The small molecule below binds the protein below.
Small molecule (SMILES): CC(=O)N[C@@H](Cc1cc(F)cc(F)c1)[C@H](O)CN[C@H]1C[C@H](C2CC2)Oc2ccc(CC(C)(C)C)cc21

Binding-site contacts:
Ligand atom C12 contacts residue THR247 of chain 1.A at 3.7 Å.
Ligand atom C9 contacts residue ILE134 of chain 1.A at 3.8 Å (hydrophobic).
Ligand atom O32 contacts residue SER51 of chain 1.A at 3.6 Å.
Ligand atom C9 contacts residue ASP48 of chain 1.A at 3.4 Å.
Ligand atom O36 contacts residue TYR87 of chain 1.A at 3.4 Å.
Ligand atom O17 contacts residue THR88 of chain 1.A at 3.5 Å (h-bond).
Ligand atom O32 contacts residue TYR87 of chain 1.A at 3.6 Å.
Ligand atom O32 contacts residue ASP48 of chain 1.A at 2.5 Å (salt-bridge).
Ligand atom F7 contacts residue GLY90 of chain 1.A at 3.7 Å.
Ligand atom C11 contacts residue ASP48 of chain 1.A at 3.5 Å.
Ligand atom C14 contacts residue GLY50 of chain 1.A at 3.3 Å.
Ligand atom C12 contacts residue ASP244 of chain 1.A at 3.4 Å.
Ligand atom C19 contacts residue ASP244 of chain 1.A at 3.3 Å.
Ligand atom F8 contacts residue TRP131 of chain 1.A at 3.4 Å.
Ligand atom C1 contacts residue TYR87 of chain 1.A at 3.5 Å (hydrophobic).
Ligand atom C28 contacts residue TYR214 of chain 1.A at 3.8 Å (hydrophobic).
Ligand atom N13 contacts residue ASP244 of chain 1.A at 2.8 Å (salt-bridge).
Ligand atom O32 contacts residue GLY50 of chain 1.A at 3.2 Å (h-bond).
Ligand atom C14 contacts residue ASP244 of chain 1.A at 3.6 Å.
Ligand atom C10 contacts residue TYR87 of chain 1.A at 3.7 Å (hydrophobic).
Ligand atom C6 contacts residue PHE124 of chain 1.A at 3.7 Å (hydrophobic).
Ligand atom C24 contacts residue TYR87 of chain 1.A at 3.6 Å (hydrophobic).
Ligand atom O36 contacts residue THR88 of chain 1.A at 3.2 Å (h-bond).
Ligand atom C10 contacts residue GLY246 of chain 1.A at 3.6 Å.
Ligand atom C31 contacts residue LYS240 of chain 1.A at 3.6 Å.
Ligand atom C16 contacts residue THR88 of chain 1.A at 3.8 Å.
Ligand atom C3 contacts residue GLY246 of chain 1.A at 3.7 Å.
Ligand atom C24 contacts residue PRO86 of chain 1.A at 3.5 Å (hydrophobic).
Ligand atom N33 contacts residue GLY246 of chain 1.A at 2.9 Å (h-bond).
Ligand atom C29 contacts residue ILE242 of chain 1.A at 3.8 Å (hydrophobic).
Ligand atom C26 contacts residue VAL85 of chain 1.A at 3.7 Å (hydrophobic).
Ligand atom N13 contacts residue GLY50 of chain 1.A at 3.0 Å (h-bond).
Ligand atom C31 contacts residue THR345 of chain 1.A at 3.8 Å.
Ligand atom C15 contacts residue GLY50 of chain 1.A at 3.8 Å.
Ligand atom C30 contacts residue LYS240 of chain 1.A at 3.3 Å.
Ligand atom C20 contacts residue GLY50 of chain 1.A at 3.4 Å.
Ligand atom F7 contacts residue PHE124 of chain 1.A at 3.2 Å.
Ligand atom C22 contacts residue PRO86 of chain 1.A at 3.7 Å (hydrophobic).
Ligand atom C9 contacts residue GLY246 of chain 1.A at 3.6 Å.
Ligand atom C27 contacts residue ARG144 of chain 1.A at 3.7 Å.

Sequence of chain 1.A:
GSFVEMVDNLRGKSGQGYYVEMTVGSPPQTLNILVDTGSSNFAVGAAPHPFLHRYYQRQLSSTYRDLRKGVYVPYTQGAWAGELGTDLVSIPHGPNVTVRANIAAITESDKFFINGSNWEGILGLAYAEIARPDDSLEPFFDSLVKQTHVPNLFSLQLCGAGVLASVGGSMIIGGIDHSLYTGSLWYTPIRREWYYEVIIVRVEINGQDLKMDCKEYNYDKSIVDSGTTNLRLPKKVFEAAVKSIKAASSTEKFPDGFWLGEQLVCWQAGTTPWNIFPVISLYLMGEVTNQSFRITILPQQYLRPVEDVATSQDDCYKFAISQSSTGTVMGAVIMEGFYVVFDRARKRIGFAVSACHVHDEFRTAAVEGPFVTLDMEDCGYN